Binding-site contacts:
Ligand atom C7 contacts residue HIS148 of chain 37.F at 2.3 Å.
Ligand atom C4 contacts residue ASN154 of chain 37.F at 3.2 Å.
Ligand atom O6 contacts residue THR156 of chain 37.F at 1.2 Å (h-bond).
Ligand atom C6 contacts residue ASN154 of chain 37.F at 3.0 Å.
Ligand atom C8 contacts residue THR156 of chain 37.F at 2.9 Å.
Ligand atom C6 contacts residue ASP155 of chain 37.F at 4.3 Å.
Ligand atom C1 contacts residue GLY150 of chain 37.F at 3.8 Å.
Ligand atom C7 contacts residue THR156 of chain 37.F at 3.4 Å.
Ligand atom C2 contacts residue HIS148 of chain 37.F at 4.2 Å.
Ligand atom N2 contacts residue HIS148 of chain 37.F at 2.8 Å (h-bond).
Ligand atom O6 contacts residue ASN154 of chain 37.F at 2.4 Å (h-bond).
Ligand atom C6 contacts residue THR156 of chain 37.F at 1.8 Å.
Ligand atom O4 contacts residue THR156 of chain 37.F at 4.2 Å.
Ligand atom C1 contacts residue MET151 of chain 37.F at 3.6 Å (hydrophobic).
Ligand atom C5 contacts residue THR156 of chain 37.F at 3.2 Å.
Ligand atom N2 contacts residue MET151 of chain 37.F at 3.4 Å.
Ligand atom N2 contacts residue THR156 of chain 37.F at 4.3 Å.
Ligand atom C1 contacts residue ASN154 of chain 37.F at 2.5 Å.
Ligand atom C2 contacts residue GLY150 of chain 37.F at 4.5 Å.
Ligand atom O6 contacts residue ASP155 of chain 37.F at 4.2 Å.
Ligand atom O7 contacts residue THR156 of chain 37.F at 2.4 Å.
Ligand atom O5 contacts residue THR156 of chain 37.F at 3.8 Å.
Ligand atom C2 contacts residue MET151 of chain 37.F at 4.1 Å (hydrophobic).
Ligand atom C7 contacts residue MET151 of chain 37.F at 4.0 Å (hydrophobic).
Ligand atom O4 contacts residue ASN154 of chain 37.F at 3.5 Å (h-bond).
Ligand atom N2 contacts residue GLY150 of chain 37.F at 4.1 Å.
Ligand atom C5 contacts residue ASN154 of chain 37.F at 2.1 Å.
Ligand atom C6 contacts residue GLY157 of chain 37.F at 4.2 Å.
Ligand atom C2 contacts residue ASN154 of chain 37.F at 3.5 Å.
Ligand atom C3 contacts residue ASN154 of chain 37.F at 3.5 Å.
Ligand atom C8 contacts residue GLY157 of chain 37.F at 4.5 Å.
Ligand atom C8 contacts residue MET151 of chain 37.F at 4.1 Å (hydrophobic).
Ligand atom O5 contacts residue ARG164 of chain 37.F at 4.3 Å.
Ligand atom C8 contacts residue HIS148 of chain 37.F at 1.2 Å.
Ligand atom O7 contacts residue HIS148 of chain 37.F at 3.3 Å (h-bond).
Ligand atom N2 contacts residue ASN154 of chain 37.F at 4.3 Å.
Ligand atom O5 contacts residue ASN154 of chain 37.F at 2.4 Å (h-bond).
Ligand atom C4 contacts residue THR156 of chain 37.F at 4.1 Å.

Sequence of chain 37.F:
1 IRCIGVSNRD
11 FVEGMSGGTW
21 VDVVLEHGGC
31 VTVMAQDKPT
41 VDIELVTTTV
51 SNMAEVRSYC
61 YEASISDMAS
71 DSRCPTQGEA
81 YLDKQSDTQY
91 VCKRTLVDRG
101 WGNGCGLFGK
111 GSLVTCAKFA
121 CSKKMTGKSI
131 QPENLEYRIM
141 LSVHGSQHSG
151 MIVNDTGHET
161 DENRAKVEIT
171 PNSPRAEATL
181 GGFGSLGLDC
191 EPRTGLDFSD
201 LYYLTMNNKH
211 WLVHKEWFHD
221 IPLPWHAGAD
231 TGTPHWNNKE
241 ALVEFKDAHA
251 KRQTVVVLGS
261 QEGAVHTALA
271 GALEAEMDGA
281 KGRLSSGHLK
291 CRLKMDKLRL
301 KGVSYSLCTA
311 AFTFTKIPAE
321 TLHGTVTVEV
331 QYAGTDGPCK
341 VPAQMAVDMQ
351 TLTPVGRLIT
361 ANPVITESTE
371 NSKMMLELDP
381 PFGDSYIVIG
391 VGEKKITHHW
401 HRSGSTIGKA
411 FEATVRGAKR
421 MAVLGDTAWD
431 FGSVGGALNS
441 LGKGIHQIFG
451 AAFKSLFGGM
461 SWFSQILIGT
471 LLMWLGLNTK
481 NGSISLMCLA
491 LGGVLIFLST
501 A

This protein binds this small molecule.
Small molecule (SMILES): CC(=O)N[C@H]1[C@H](O[C@H]2[C@H](O)[C@@H](NC(C)=O)CO[C@@H]2CO)O[C@H](CO)[C@@H](O)[C@@H]1O